Sequence of chain 1.A:
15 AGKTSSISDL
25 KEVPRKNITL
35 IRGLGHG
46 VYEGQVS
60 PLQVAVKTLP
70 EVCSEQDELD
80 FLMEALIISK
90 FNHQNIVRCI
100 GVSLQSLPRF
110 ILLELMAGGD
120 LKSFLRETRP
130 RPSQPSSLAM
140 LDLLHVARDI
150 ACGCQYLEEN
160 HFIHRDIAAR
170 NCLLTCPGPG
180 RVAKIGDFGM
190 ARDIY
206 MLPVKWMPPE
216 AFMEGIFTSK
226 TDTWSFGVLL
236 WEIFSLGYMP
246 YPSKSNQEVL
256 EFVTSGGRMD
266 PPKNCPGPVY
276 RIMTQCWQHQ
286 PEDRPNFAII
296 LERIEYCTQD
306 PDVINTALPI

A small-molecule ligand and the protein it binds are described below.
Small molecule (SMILES): Cc1cc(-n2cc(S(=O)(=O)C3COC3)c3ccc(N[C@@H](C)c4ccc(F)cn4)nc32)n[nH]1

Binding-site contacts:
Ligand atom N18 contacts residue LEU114 of chain 1.A at 3.9 Å.
Ligand atom C30 contacts residue GLY185 of chain 1.A at 3.2 Å.
Ligand atom C10 contacts residue MET115 of chain 1.A at 3.2 Å (hydrophobic).
Ligand atom N16 contacts residue GLU113 of chain 1.A at 2.8 Å (salt-bridge).
Ligand atom F32 contacts residue ASN170 of chain 1.A at 2.9 Å.
Ligand atom C6 contacts residue LEU38 of chain 1.A at 3.6 Å (hydrophobic).
Ligand atom F32 contacts residue GLY185 of chain 1.A at 3.4 Å.
Ligand atom O22 contacts residue LEU38 of chain 1.A at 3.2 Å.
Ligand atom C14 contacts residue LEU172 of chain 1.A at 3.3 Å (hydrophobic).
Ligand atom C19 contacts residue LEU172 of chain 1.A at 3.9 Å (hydrophobic).
Ligand atom C33 contacts residue LEU172 of chain 1.A at 3.6 Å (hydrophobic).
Ligand atom N16 contacts residue ALA64 of chain 1.A at 3.8 Å.
Ligand atom N18 contacts residue GLU113 of chain 1.A at 3.6 Å.
Ligand atom S21 contacts residue MET115 of chain 1.A at 3.9 Å.
Ligand atom N16 contacts residue MET115 of chain 1.A at 3.7 Å.
Ligand atom C31 contacts residue GLY185 of chain 1.A at 3.9 Å.
Ligand atom N18 contacts residue MET115 of chain 1.A at 3.1 Å (h-bond).
Ligand atom O23 contacts residue ALA116 of chain 1.A at 3.1 Å (h-bond).
Ligand atom C33 contacts residue ARG169 of chain 1.A at 3.5 Å.
Ligand atom F32 contacts residue ASP186 of chain 1.A at 3.6 Å.
Ligand atom C13 contacts residue LEU172 of chain 1.A at 3.5 Å (hydrophobic).
Ligand atom C27 contacts residue ALA116 of chain 1.A at 3.6 Å (hydrophobic).
Ligand atom O23 contacts residue GLY118 of chain 1.A at 3.7 Å.
Ligand atom N16 contacts residue LEU172 of chain 1.A at 3.4 Å.
Ligand atom C2 contacts residue VAL46 of chain 1.A at 3.8 Å (hydrophobic).
Ligand atom C24 contacts residue GLY118 of chain 1.A at 3.8 Å.
Ligand atom O23 contacts residue MET115 of chain 1.A at 2.8 Å (h-bond).
Ligand atom N18 contacts residue LEU172 of chain 1.A at 3.7 Å.
Ligand atom C31 contacts residue LEU172 of chain 1.A at 3.6 Å (hydrophobic).
Ligand atom C1 contacts residue HIS40 of chain 1.A at 3.6 Å.
Ligand atom N11 contacts residue LEU172 of chain 1.A at 3.9 Å.
Ligand atom C30 contacts residue ASP186 of chain 1.A at 3.7 Å.
Ligand atom C1 contacts residue VAL46 of chain 1.A at 3.9 Å (hydrophobic).
Ligand atom F32 contacts residue LEU172 of chain 1.A at 3.5 Å.
Ligand atom C15 contacts residue LEU172 of chain 1.A at 3.8 Å (hydrophobic).
Ligand atom C9 contacts residue MET115 of chain 1.A at 3.7 Å (hydrophobic).
Ligand atom C14 contacts residue GLU113 of chain 1.A at 3.9 Å.
Ligand atom C12 contacts residue LEU172 of chain 1.A at 3.8 Å (hydrophobic).
Ligand atom C14 contacts residue ALA64 of chain 1.A at 3.8 Å (hydrophobic).
Ligand atom F32 contacts residue CYS171 of chain 1.A at 3.8 Å.